Binding-site contacts:
Ligand atom C03 contacts residue GLY150 of chain 2.B at 3.9 Å.
Ligand atom C04 contacts residue MET90 of chain 2.B at 3.5 Å (hydrophobic).
Ligand atom N05 contacts residue LYS147 of chain 2.B at 4.1 Å.
Ligand atom N06 contacts residue LYS148 of chain 2.B at 4.2 Å.
Ligand atom C04 contacts residue TYR96 of chain 2.B at 4.3 Å (hydrophobic).
Ligand atom N05 contacts residue ASN149 of chain 2.B at 4.2 Å.
Ligand atom N05 contacts residue GLY150 of chain 2.B at 3.4 Å.
Ligand atom C03 contacts residue TYR96 of chain 2.B at 2.9 Å (hydrophobic).
Ligand atom C04 contacts residue LYS147 of chain 2.B at 3.4 Å.
Ligand atom C03 contacts residue VAL146 of chain 2.B at 4.1 Å (hydrophobic).
Ligand atom C04 contacts residue LYS148 of chain 2.B at 3.9 Å.
Ligand atom C02 contacts residue TYR96 of chain 2.B at 3.4 Å (hydrophobic).
Ligand atom N01 contacts residue SER106 of chain 2.B at 3.6 Å.
Ligand atom N05 contacts residue LYS148 of chain 2.B at 3.2 Å (salt-bridge).
Ligand atom C04 contacts residue VAL146 of chain 2.B at 3.9 Å (hydrophobic).
Ligand atom C02 contacts residue GLY150 of chain 2.B at 3.3 Å.
Ligand atom N01 contacts residue TYR96 of chain 2.B at 3.1 Å (h-bond).
Ligand atom N06 contacts residue GLY150 of chain 2.B at 3.4 Å.
Ligand atom C03 contacts residue MET90 of chain 2.B at 3.9 Å (hydrophobic).
Ligand atom C04 contacts residue GLY150 of chain 2.B at 3.4 Å.
Ligand atom N01 contacts residue GLY150 of chain 2.B at 4.3 Å.

Sequence of chain 2.B:
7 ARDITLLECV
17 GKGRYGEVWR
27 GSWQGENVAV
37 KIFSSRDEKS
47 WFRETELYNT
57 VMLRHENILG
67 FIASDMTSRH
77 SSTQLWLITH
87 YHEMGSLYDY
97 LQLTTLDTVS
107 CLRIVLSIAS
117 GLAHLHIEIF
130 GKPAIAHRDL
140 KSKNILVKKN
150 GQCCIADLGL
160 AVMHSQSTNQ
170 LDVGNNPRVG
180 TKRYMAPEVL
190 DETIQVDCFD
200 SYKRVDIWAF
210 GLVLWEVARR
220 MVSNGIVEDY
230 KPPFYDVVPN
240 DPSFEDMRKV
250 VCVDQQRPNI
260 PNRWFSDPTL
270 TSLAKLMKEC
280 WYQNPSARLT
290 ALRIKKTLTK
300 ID

This small molecule binds to this protein.
Small molecule (SMILES): N[C@@H]1CCNN1